Sequence of chain 1.B:
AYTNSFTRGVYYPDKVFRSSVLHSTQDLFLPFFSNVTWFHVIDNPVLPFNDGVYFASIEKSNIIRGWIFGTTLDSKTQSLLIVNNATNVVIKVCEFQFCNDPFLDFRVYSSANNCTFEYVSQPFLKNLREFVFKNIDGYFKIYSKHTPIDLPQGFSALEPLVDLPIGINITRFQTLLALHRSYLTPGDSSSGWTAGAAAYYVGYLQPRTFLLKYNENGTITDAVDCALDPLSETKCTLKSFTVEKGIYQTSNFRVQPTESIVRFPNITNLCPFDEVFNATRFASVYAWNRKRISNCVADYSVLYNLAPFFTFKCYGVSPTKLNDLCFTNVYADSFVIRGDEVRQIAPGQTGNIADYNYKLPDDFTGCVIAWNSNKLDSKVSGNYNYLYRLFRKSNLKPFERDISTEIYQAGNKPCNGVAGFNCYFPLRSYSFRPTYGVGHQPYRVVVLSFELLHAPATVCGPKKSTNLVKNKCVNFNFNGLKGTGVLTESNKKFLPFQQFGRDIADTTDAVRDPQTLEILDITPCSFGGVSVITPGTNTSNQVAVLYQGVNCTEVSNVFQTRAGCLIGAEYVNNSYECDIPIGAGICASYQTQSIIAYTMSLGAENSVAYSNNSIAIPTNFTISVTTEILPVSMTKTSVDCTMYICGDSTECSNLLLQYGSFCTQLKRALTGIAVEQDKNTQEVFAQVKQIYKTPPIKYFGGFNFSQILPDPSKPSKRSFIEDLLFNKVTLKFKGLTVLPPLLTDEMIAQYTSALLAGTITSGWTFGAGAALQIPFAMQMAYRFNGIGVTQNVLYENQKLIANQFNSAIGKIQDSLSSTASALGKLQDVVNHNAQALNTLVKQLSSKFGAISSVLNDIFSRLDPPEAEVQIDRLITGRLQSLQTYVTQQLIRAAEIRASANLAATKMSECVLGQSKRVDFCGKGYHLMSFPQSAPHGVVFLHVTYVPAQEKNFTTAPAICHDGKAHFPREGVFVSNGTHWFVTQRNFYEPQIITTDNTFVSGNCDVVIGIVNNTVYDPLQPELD

Binding-site contacts:
Ligand atom C8 contacts residue ASN328 of chain 1.B at 4.3 Å.
Ligand atom C3 contacts residue ASN328 of chain 1.B at 3.8 Å.
Ligand atom N2 contacts residue ASN328 of chain 1.B at 2.9 Å (h-bond).
Ligand atom C7 contacts residue PRO576 of chain 1.B at 4.4 Å (hydrophobic).
Ligand atom C4 contacts residue ASN328 of chain 1.B at 4.2 Å.
Ligand atom C1 contacts residue ASN328 of chain 1.B at 1.4 Å.
Ligand atom C1 contacts residue GLN577 of chain 1.B at 3.8 Å.
Ligand atom C8 contacts residue LEU579 of chain 1.B at 4.3 Å (hydrophobic).
Ligand atom N2 contacts residue PRO576 of chain 1.B at 4.4 Å.
Ligand atom N2 contacts residue GLN577 of chain 1.B at 2.8 Å (h-bond).
Ligand atom O3 contacts residue GLN577 of chain 1.B at 3.9 Å.
Ligand atom C8 contacts residue PRO576 of chain 1.B at 3.5 Å (hydrophobic).
Ligand atom O7 contacts residue ASN328 of chain 1.B at 2.8 Å (h-bond).
Ligand atom C5 contacts residue ASN328 of chain 1.B at 3.7 Å.
Ligand atom C2 contacts residue ASN328 of chain 1.B at 2.5 Å.
Ligand atom C7 contacts residue ASN328 of chain 1.B at 3.1 Å.
Ligand atom C2 contacts residue GLN577 of chain 1.B at 3.4 Å.
Ligand atom C7 contacts residue GLN577 of chain 1.B at 3.8 Å.
Ligand atom C3 contacts residue GLN577 of chain 1.B at 3.3 Å.
Ligand atom O5 contacts residue ASN328 of chain 1.B at 2.4 Å (h-bond).
Ligand atom C8 contacts residue GLN577 of chain 1.B at 3.9 Å.

The small molecule below binds the protein below.
Small molecule (SMILES): CC(=O)N[C@@H]1[C@@H](O)[C@H](O)[C@@H](CO)O[C@H]1O